Sequence of chain 1.A:
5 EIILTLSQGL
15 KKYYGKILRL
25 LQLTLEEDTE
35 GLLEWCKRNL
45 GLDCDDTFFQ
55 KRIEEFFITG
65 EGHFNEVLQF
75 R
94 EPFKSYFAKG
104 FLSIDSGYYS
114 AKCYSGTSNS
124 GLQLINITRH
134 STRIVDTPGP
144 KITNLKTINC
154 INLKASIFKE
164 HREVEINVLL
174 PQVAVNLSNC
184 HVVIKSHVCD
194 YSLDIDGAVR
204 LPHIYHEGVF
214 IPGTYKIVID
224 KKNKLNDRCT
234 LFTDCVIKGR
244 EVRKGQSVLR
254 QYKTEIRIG

Binding-site contacts:
Ligand atom C6 contacts residue THR131 of chain 1.A at 3.7 Å.
Ligand atom C1 contacts residue THR131 of chain 1.A at 4.4 Å.
Ligand atom C3 contacts residue GLU210 of chain 1.A at 3.1 Å.
Ligand atom C7 contacts residue ASN129 of chain 1.A at 3.5 Å.
Ligand atom C7 contacts residue PHE213 of chain 1.A at 3.8 Å (hydrophobic).
Ligand atom O7 contacts residue ASN129 of chain 1.A at 3.7 Å.
Ligand atom C5 contacts residue THR131 of chain 1.A at 3.9 Å.
Ligand atom C1 contacts residue ASN129 of chain 1.A at 1.4 Å.
Ligand atom C8 contacts residue PHE213 of chain 1.A at 3.4 Å (hydrophobic).
Ligand atom C7 contacts residue GLU210 of chain 1.A at 4.3 Å.
Ligand atom C8 contacts residue HIS209 of chain 1.A at 3.8 Å.
Ligand atom O5 contacts residue ARG132 of chain 1.A at 3.6 Å.
Ligand atom C5 contacts residue ASN129 of chain 1.A at 3.6 Å.
Ligand atom N2 contacts residue PHE213 of chain 1.A at 4.0 Å.
Ligand atom C1 contacts residue ARG132 of chain 1.A at 4.5 Å.
Ligand atom C6 contacts residue ARG132 of chain 1.A at 4.0 Å.
Ligand atom C5 contacts residue GLU210 of chain 1.A at 4.2 Å.
Ligand atom O7 contacts residue PHE213 of chain 1.A at 4.4 Å.
Ligand atom O4 contacts residue GLU210 of chain 1.A at 4.3 Å.
Ligand atom O6 contacts residue ARG132 of chain 1.A at 3.5 Å.
Ligand atom C4 contacts residue ASN129 of chain 1.A at 4.2 Å.
Ligand atom C4 contacts residue GLU210 of chain 1.A at 4.1 Å.
Ligand atom O5 contacts residue THR131 of chain 1.A at 4.0 Å.
Ligand atom N2 contacts residue ASN129 of chain 1.A at 2.9 Å (h-bond).
Ligand atom C3 contacts residue ASN129 of chain 1.A at 3.8 Å.
Ligand atom C2 contacts residue ASN129 of chain 1.A at 2.4 Å.
Ligand atom O5 contacts residue ASN129 of chain 1.A at 2.3 Å (h-bond).
Ligand atom N2 contacts residue GLU210 of chain 1.A at 3.2 Å (salt-bridge).
Ligand atom N2 contacts residue HIS209 of chain 1.A at 4.1 Å.
Ligand atom C1 contacts residue GLU210 of chain 1.A at 3.6 Å.
Ligand atom C2 contacts residue GLU210 of chain 1.A at 3.4 Å.
Ligand atom O3 contacts residue GLU210 of chain 1.A at 3.9 Å.

The protein below binds the small molecule below.
Small molecule (SMILES): CC(=O)N[C@H]1[C@H](O[C@H]2[C@H](O)[C@@H](NC(C)=O)CO[C@@H]2CO)O[C@H](CO)[C@@H](O)[C@@H]1O